Sequence of chain 1.A:
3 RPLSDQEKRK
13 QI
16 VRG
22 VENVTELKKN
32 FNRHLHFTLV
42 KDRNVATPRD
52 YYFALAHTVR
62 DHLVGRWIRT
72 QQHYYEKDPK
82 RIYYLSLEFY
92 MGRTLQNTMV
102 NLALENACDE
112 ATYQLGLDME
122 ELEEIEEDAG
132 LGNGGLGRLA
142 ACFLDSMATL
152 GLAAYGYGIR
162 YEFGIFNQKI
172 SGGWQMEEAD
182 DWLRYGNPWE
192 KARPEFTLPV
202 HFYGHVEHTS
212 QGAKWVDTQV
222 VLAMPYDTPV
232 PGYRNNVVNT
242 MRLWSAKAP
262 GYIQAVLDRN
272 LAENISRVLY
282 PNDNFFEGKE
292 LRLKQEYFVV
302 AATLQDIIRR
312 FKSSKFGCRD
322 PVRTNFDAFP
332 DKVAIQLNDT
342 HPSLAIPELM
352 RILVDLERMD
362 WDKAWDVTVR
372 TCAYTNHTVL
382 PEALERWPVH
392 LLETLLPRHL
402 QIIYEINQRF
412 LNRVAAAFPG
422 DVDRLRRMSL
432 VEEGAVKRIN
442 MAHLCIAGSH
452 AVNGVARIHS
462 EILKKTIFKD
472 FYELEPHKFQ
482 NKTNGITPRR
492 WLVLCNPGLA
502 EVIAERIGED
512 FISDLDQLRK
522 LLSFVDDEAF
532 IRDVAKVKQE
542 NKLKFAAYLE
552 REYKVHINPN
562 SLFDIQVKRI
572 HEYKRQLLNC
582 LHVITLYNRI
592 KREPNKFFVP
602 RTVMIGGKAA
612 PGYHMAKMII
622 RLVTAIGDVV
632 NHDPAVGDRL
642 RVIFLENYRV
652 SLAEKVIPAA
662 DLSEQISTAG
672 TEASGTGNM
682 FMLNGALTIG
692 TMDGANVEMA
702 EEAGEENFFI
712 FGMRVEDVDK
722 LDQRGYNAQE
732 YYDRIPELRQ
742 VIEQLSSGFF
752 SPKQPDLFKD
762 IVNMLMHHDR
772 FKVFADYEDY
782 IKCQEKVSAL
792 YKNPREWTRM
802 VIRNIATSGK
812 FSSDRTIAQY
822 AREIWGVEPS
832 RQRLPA

Binding-site contacts:
Ligand atom C2 contacts residue ASN285 of chain 1.A at 4.2 Å.
Ligand atom C5 contacts residue LEU137 of chain 1.A at 3.7 Å (hydrophobic).
Ligand atom C6 contacts residue GLY136 of chain 1.A at 3.9 Å.
Ligand atom O6 contacts residue VAL456 of chain 1.A at 3.2 Å.
Ligand atom O4 contacts residue THR677 of chain 1.A at 4.1 Å.
Ligand atom O2 contacts residue ASN285 of chain 1.A at 3.2 Å (h-bond).
Ligand atom C3 contacts residue GLY676 of chain 1.A at 3.8 Å.
Ligand atom O5 contacts residue GLY136 of chain 1.A at 4.2 Å.
Ligand atom O5 contacts residue LEU137 of chain 1.A at 3.7 Å.
Ligand atom C6 contacts residue LEU140 of chain 1.A at 3.6 Å (hydrophobic).
Ligand atom O1 contacts residue ASN285 of chain 1.A at 4.0 Å.
Ligand atom C6 contacts residue HIS378 of chain 1.A at 3.5 Å.
Ligand atom C1 contacts residue LEU137 of chain 1.A at 4.1 Å (hydrophobic).
Ligand atom C5 contacts residue GLY136 of chain 1.A at 3.8 Å.
Ligand atom O4 contacts residue ASN485 of chain 1.A at 3.4 Å (h-bond).
Ligand atom O1 contacts residue LEU137 of chain 1.A at 3.4 Å (h-bond).
Ligand atom O4 contacts residue GLY676 of chain 1.A at 2.8 Å (h-bond).
Ligand atom C6 contacts residue ASN485 of chain 1.A at 3.4 Å.
Ligand atom C6 contacts residue LEU137 of chain 1.A at 3.9 Å (hydrophobic).
Ligand atom O2 contacts residue HIS378 of chain 1.A at 3.9 Å.
Ligand atom O6 contacts residue HIS378 of chain 1.A at 2.7 Å (h-bond).
Ligand atom O3 contacts residue ALA674 of chain 1.A at 3.6 Å.
Ligand atom C3 contacts residue GLU673 of chain 1.A at 3.6 Å.
Ligand atom O3 contacts residue GLU673 of chain 1.A at 2.7 Å (salt-bridge).
Ligand atom O6 contacts residue ASN485 of chain 1.A at 2.9 Å (h-bond).
Ligand atom O2 contacts residue TYR574 of chain 1.A at 3.1 Å (h-bond).
Ligand atom C2 contacts residue GLU673 of chain 1.A at 3.9 Å.
Ligand atom C1 contacts residue HIS378 of chain 1.A at 3.9 Å.
Ligand atom O3 contacts residue GLY676 of chain 1.A at 3.1 Å (h-bond).
Ligand atom O1 contacts residue GLY136 of chain 1.A at 3.7 Å.
Ligand atom O3 contacts residue SER675 of chain 1.A at 3.1 Å (h-bond).
Ligand atom C4 contacts residue SER675 of chain 1.A at 4.2 Å.
Ligand atom C4 contacts residue GLY676 of chain 1.A at 3.7 Å.
Ligand atom C2 contacts residue HIS378 of chain 1.A at 3.4 Å.
Ligand atom C4 contacts residue ASN485 of chain 1.A at 3.9 Å.
Ligand atom C5 contacts residue HIS378 of chain 1.A at 4.1 Å.
Ligand atom O4 contacts residue SER675 of chain 1.A at 3.7 Å.
Ligand atom O5 contacts residue HIS378 of chain 1.A at 3.4 Å (h-bond).
Ligand atom O6 contacts residue LEU140 of chain 1.A at 3.5 Å.
Ligand atom O2 contacts residue GLU673 of chain 1.A at 3.2 Å (salt-bridge).

This protein binds this small molecule.
Small molecule (SMILES): OC[C@H]1O[C@H](O)[C@H](O)[C@@H](O)[C@@H]1O